Sequence of chain 1.I:
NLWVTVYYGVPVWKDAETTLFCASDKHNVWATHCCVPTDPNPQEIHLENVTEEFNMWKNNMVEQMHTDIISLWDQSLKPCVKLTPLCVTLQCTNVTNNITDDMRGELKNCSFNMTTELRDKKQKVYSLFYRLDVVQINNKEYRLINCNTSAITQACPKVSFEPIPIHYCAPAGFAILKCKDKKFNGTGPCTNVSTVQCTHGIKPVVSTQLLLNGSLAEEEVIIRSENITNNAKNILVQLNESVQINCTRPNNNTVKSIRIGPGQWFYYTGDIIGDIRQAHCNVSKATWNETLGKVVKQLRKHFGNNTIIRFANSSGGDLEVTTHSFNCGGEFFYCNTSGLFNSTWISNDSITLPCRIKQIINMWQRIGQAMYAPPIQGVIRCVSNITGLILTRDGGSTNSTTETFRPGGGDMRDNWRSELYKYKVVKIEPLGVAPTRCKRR

A small-molecule ligand and the protein it binds are described below.
Small molecule (SMILES): CC(=O)N[C@@H]1[C@@H](O)[C@H](O)[C@@H](CO)O[C@H]1O

Binding-site contacts:
Ligand atom C6 contacts residue ASN278 of chain 1.I at 4.5 Å.
Ligand atom C2 contacts residue ASN278 of chain 1.I at 2.6 Å.
Ligand atom C6 contacts residue ASN281 of chain 1.I at 4.5 Å.
Ligand atom N2 contacts residue ASN278 of chain 1.I at 3.0 Å (h-bond).
Ligand atom C1 contacts residue ASN278 of chain 1.I at 1.5 Å.
Ligand atom O6 contacts residue THR280 of chain 1.I at 3.1 Å (h-bond).
Ligand atom O6 contacts residue ASN281 of chain 1.I at 3.7 Å.
Ligand atom O5 contacts residue ASN278 of chain 1.I at 2.4 Å (h-bond).
Ligand atom C1 contacts residue THR280 of chain 1.I at 3.4 Å.
Ligand atom O5 contacts residue THR280 of chain 1.I at 3.0 Å (h-bond).
Ligand atom C3 contacts residue ASN278 of chain 1.I at 3.9 Å.
Ligand atom O7 contacts residue ASN278 of chain 1.I at 4.4 Å.
Ligand atom C5 contacts residue ASN278 of chain 1.I at 3.8 Å.
Ligand atom C5 contacts residue THR280 of chain 1.I at 3.4 Å.
Ligand atom C4 contacts residue ASN278 of chain 1.I at 4.3 Å.
Ligand atom C6 contacts residue THR280 of chain 1.I at 3.8 Å.
Ligand atom C7 contacts residue ASN278 of chain 1.I at 3.9 Å.
Ligand atom O5 contacts residue ASN281 of chain 1.I at 3.8 Å.